A small-molecule ligand and the protein it binds are described below.
Small molecule (SMILES): CC(=O)N[C@@H]1[C@@H](O)[C@H](O)[C@@H](CO)O[C@H]1O

Binding-site contacts:
Ligand atom C8 contacts residue ASN343 of chain 1.B at 3.9 Å.
Ligand atom C4 contacts residue ASN343 of chain 1.B at 4.3 Å.
Ligand atom C7 contacts residue ASN343 of chain 1.B at 3.2 Å.
Ligand atom C8 contacts residue PHE342 of chain 1.B at 3.5 Å (hydrophobic).
Ligand atom C5 contacts residue ASN343 of chain 1.B at 3.7 Å.
Ligand atom C2 contacts residue ASN343 of chain 1.B at 2.6 Å.
Ligand atom C3 contacts residue ASN343 of chain 1.B at 3.9 Å.
Ligand atom O7 contacts residue ASN343 of chain 1.B at 3.7 Å.
Ligand atom N2 contacts residue ASN343 of chain 1.B at 2.8 Å (h-bond).
Ligand atom N2 contacts residue PHE342 of chain 1.B at 4.5 Å.
Ligand atom O5 contacts residue ASN343 of chain 1.B at 2.4 Å (h-bond).
Ligand atom C1 contacts residue ASN343 of chain 1.B at 1.5 Å.

Sequence of chain 1.B:
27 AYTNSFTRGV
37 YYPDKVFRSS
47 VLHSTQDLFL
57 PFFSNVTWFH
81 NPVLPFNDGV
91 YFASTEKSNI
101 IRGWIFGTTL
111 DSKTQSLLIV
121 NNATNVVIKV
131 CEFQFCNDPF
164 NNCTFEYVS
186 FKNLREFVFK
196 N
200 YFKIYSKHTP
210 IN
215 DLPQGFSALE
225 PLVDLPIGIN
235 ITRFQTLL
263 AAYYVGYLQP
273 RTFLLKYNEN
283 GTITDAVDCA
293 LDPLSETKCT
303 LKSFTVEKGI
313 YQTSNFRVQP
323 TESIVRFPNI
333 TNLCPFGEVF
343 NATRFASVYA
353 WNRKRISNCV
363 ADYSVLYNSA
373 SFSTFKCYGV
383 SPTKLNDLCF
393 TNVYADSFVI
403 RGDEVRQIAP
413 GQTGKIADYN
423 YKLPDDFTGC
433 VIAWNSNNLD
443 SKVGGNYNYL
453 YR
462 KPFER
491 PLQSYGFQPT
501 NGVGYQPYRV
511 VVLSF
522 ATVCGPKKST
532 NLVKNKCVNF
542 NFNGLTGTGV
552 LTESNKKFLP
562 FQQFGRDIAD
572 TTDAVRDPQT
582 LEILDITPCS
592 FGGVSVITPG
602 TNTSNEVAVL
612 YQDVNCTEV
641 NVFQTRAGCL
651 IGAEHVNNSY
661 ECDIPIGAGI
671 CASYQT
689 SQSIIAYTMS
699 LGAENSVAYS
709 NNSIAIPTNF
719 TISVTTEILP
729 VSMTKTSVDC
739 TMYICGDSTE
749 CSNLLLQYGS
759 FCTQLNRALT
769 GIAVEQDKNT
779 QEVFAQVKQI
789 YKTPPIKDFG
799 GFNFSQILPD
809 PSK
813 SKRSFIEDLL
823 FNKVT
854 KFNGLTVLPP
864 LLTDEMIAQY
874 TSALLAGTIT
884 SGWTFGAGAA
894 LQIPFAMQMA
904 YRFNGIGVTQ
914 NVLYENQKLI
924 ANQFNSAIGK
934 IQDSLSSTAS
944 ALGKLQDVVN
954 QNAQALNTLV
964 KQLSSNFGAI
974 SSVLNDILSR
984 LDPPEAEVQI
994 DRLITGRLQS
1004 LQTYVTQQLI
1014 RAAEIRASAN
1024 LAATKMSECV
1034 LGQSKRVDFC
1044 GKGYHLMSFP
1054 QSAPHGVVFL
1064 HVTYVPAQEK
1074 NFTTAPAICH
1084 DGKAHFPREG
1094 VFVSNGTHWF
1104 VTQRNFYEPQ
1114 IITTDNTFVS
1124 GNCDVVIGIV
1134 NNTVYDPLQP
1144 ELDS